Sequence of chain 1.A:
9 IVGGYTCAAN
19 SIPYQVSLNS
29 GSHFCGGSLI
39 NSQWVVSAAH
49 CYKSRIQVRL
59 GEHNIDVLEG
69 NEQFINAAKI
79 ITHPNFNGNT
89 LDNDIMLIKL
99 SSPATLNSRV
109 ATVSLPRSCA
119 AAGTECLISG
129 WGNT

A protein and the small-molecule ligand that binds it are described below.
Small molecule (SMILES): CC(=O)N1CCC[C@H]1C(=O)N[C@H](C=O)CCCN=C(N)N

Binding-site contacts:
Ligand atom NE contacts residue GLY69 of chain 1.B at 3.6 Å.
Ligand atom N contacts residue HIS48 of chain 1.A at 3.6 Å (h-bond).
Ligand atom NE contacts residue GLY71 of chain 1.B at 3.8 Å.
Ligand atom C contacts residue GLN49 of chain 1.B at 3.7 Å.
Ligand atom NH2 contacts residue SER47 of chain 1.B at 3.7 Å.
Ligand atom C contacts residue GLN49 of chain 1.B at 3.6 Å.
Ligand atom CA contacts residue GLN49 of chain 1.B at 3.6 Å.
Ligand atom CA contacts residue SER67 of chain 1.B at 3.8 Å.
Ligand atom O contacts residue SER52 of chain 1.B at 2.9 Å (h-bond).
Ligand atom NH2 contacts residue GLY71 of chain 1.B at 3.0 Å (h-bond).
Ligand atom CB contacts residue HIS48 of chain 1.A at 3.8 Å.
Ligand atom NE contacts residue TRP68 of chain 1.B at 3.8 Å.
Ligand atom CB contacts residue SER52 of chain 1.B at 3.1 Å.
Ligand atom NH1 contacts residue SER47 of chain 1.B at 2.9 Å (h-bond).
Ligand atom O contacts residue CYS48 of chain 1.B at 3.5 Å (h-bond).
Ligand atom C contacts residue SER52 of chain 1.B at 2.8 Å.
Ligand atom C contacts residue GLY69 of chain 1.B at 3.6 Å.
Ligand atom CB contacts residue CYS48 of chain 1.B at 3.5 Å (hydrophobic).
Ligand atom NH2 contacts residue GLY69 of chain 1.B at 3.7 Å.
Ligand atom NH2 contacts residue ASP46 of chain 1.B at 2.7 Å (salt-bridge).
Ligand atom NE contacts residue SER47 of chain 1.B at 3.7 Å.
Ligand atom CZ contacts residue SER47 of chain 1.B at 3.3 Å.
Ligand atom CZ contacts residue ASP46 of chain 1.B at 3.4 Å.
Ligand atom O contacts residue GLY69 of chain 1.B at 3.1 Å (h-bond).
Ligand atom CB contacts residue SER67 of chain 1.B at 3.8 Å.
Ligand atom O contacts residue GLN49 of chain 1.B at 3.6 Å.
Ligand atom NH1 contacts residue ASP46 of chain 1.B at 2.9 Å (salt-bridge).
Ligand atom O contacts residue ASP51 of chain 1.B at 3.4 Å (salt-bridge).
Ligand atom N contacts residue SER52 of chain 1.B at 3.2 Å (h-bond).
Ligand atom O contacts residue GLN49 of chain 1.B at 3.4 Å.
Ligand atom N contacts residue SER67 of chain 1.B at 3.0 Å (h-bond).
Ligand atom CG contacts residue GLN49 of chain 1.B at 3.5 Å.
Ligand atom NH1 contacts residue GLY79 of chain 1.B at 3.3 Å.
Ligand atom C contacts residue GLY50 of chain 1.B at 3.7 Å.
Ligand atom O contacts residue GLY50 of chain 1.B at 2.8 Å (h-bond).
Ligand atom CH3 contacts residue GLY69 of chain 1.B at 3.3 Å.
Ligand atom CB contacts residue LEU89 of chain 1.A at 3.8 Å (hydrophobic).
Ligand atom CA contacts residue SER52 of chain 1.B at 3.1 Å.
Ligand atom O contacts residue TRP68 of chain 1.B at 3.4 Å.
Ligand atom O contacts residue GLN49 of chain 1.B at 2.8 Å (h-bond).

Sequence of chain 1.B:
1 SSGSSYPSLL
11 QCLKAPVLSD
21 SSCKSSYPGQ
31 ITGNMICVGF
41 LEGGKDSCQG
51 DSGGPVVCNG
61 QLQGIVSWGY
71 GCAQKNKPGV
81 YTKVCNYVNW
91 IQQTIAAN